Binding-site contacts:
Ligand atom C14 contacts residue PHE361 of chain 2.D at 4.3 Å (hydrophobic).
Ligand atom O3 contacts residue ALA464 of chain 1.F at 4.2 Å.
Ligand atom O6 contacts residue ARG362 of chain 2.D at 4.3 Å.
Ligand atom C9 contacts residue PHE361 of chain 2.D at 4.1 Å (hydrophobic).
Ligand atom C6 contacts residue TRP282 of chain 2.D at 3.9 Å (hydrophobic).
Ligand atom C2 contacts residue ILE253 of chain 2.D at 3.4 Å (hydrophobic).
Ligand atom C3 contacts residue LEU270 of chain 2.D at 3.5 Å (hydrophobic).
Ligand atom O2 contacts residue ALA464 of chain 1.F at 3.9 Å.
Ligand atom O2 contacts residue LEU270 of chain 2.D at 3.4 Å.
Ligand atom C1 contacts residue ILE253 of chain 2.D at 3.9 Å (hydrophobic).
Ligand atom C2 contacts residue ALA266 of chain 2.D at 4.3 Å (hydrophobic).
Ligand atom C4 contacts residue TRP282 of chain 2.D at 4.2 Å (hydrophobic).
Ligand atom C6 contacts residue VAL255 of chain 2.D at 4.3 Å (hydrophobic).
Ligand atom O6 contacts residue LYS363 of chain 2.D at 3.3 Å.
Ligand atom C4 contacts residue PHE463 of chain 1.F at 3.7 Å (hydrophobic).
Ligand atom O3 contacts residue PHE463 of chain 1.F at 2.6 Å.
Ligand atom O5 contacts residue ASP465 of chain 1.F at 3.9 Å.
Ligand atom O2 contacts residue PHE463 of chain 1.F at 2.5 Å.
Ligand atom C1 contacts residue PHE361 of chain 2.D at 3.2 Å (hydrophobic).
Ligand atom C7 contacts residue PHE463 of chain 1.F at 3.7 Å (hydrophobic).
Ligand atom C3 contacts residue TRP282 of chain 2.D at 4.2 Å (hydrophobic).
Ligand atom C13 contacts residue PHE361 of chain 2.D at 4.1 Å (hydrophobic).
Ligand atom O1 contacts residue ALA266 of chain 2.D at 4.0 Å.
Ligand atom C12 contacts residue PHE361 of chain 2.D at 4.0 Å (hydrophobic).
Ligand atom C1 contacts residue TRP282 of chain 2.D at 3.8 Å (hydrophobic).
Ligand atom C5 contacts residue TRP282 of chain 2.D at 4.1 Å (hydrophobic).
Ligand atom C3 contacts residue ALA266 of chain 2.D at 4.1 Å (hydrophobic).
Ligand atom O1 contacts residue ILE253 of chain 2.D at 2.7 Å (h-bond).
Ligand atom C10 contacts residue PHE361 of chain 2.D at 4.0 Å (hydrophobic).
Ligand atom C2 contacts residue TRP282 of chain 2.D at 3.9 Å (hydrophobic).
Ligand atom O1 contacts residue TRP282 of chain 2.D at 3.8 Å.
Ligand atom O4 contacts residue PHE361 of chain 2.D at 3.3 Å.
Ligand atom C6 contacts residue PHE361 of chain 2.D at 3.8 Å (hydrophobic).
Ligand atom C5 contacts residue PHE463 of chain 1.F at 4.1 Å (hydrophobic).
Ligand atom C4 contacts residue LEU270 of chain 2.D at 3.9 Å (hydrophobic).
Ligand atom C11 contacts residue PHE361 of chain 2.D at 3.9 Å (hydrophobic).
Ligand atom C15 contacts residue PHE361 of chain 2.D at 4.2 Å (hydrophobic).
Ligand atom C7 contacts residue ALA464 of chain 1.F at 4.3 Å (hydrophobic).
Ligand atom C2 contacts residue PHE361 of chain 2.D at 4.2 Å (hydrophobic).
Ligand atom C3 contacts residue ILE253 of chain 2.D at 4.3 Å (hydrophobic).

Sequence of chain 1.F:
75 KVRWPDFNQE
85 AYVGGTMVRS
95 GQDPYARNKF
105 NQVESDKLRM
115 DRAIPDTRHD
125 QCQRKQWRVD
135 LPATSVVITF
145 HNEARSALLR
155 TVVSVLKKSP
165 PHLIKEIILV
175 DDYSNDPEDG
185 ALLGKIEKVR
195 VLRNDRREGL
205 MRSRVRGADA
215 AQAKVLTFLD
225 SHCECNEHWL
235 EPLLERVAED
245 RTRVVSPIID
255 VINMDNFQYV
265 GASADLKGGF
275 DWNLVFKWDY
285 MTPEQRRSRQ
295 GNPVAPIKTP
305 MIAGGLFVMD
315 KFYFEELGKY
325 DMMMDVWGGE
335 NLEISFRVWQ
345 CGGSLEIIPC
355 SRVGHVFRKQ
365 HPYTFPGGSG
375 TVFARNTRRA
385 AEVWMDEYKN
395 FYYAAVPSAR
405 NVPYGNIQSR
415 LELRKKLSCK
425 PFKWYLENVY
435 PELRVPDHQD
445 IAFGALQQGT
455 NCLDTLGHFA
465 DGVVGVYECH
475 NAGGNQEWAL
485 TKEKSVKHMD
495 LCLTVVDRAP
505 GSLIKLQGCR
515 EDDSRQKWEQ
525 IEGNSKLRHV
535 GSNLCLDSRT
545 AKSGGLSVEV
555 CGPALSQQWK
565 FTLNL

This small molecule binds to this protein.
Small molecule (SMILES): O=c1cc(-c2ccc(O)c(O)c2)oc2cc(O)cc(O)c12

Sequence of chain 2.D:
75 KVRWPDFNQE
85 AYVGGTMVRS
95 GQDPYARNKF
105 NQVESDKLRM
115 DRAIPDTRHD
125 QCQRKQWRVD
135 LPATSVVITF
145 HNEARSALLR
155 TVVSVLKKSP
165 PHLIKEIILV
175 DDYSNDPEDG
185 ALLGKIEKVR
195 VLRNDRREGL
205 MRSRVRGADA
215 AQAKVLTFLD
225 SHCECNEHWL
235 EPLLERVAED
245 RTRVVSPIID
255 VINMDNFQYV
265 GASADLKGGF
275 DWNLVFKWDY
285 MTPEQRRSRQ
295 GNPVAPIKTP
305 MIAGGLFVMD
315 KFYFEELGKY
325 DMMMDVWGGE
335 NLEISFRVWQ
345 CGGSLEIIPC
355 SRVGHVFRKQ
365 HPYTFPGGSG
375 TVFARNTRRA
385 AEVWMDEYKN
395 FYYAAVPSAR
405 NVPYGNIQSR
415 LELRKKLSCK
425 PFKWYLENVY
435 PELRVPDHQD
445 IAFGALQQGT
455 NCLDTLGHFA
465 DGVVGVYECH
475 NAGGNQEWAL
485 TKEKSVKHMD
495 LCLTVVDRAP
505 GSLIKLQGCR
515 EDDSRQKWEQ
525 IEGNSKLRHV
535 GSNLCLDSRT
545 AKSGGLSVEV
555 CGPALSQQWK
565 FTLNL